The protein below binds the small molecule below.
Small molecule (SMILES): O=C(Nc1cccc(-c2ccccc2)c1)Nc1ccc(O)c(C(=O)O)c1

Binding-site contacts:
Ligand atom NAO contacts residue PLP1 of chain 1.E at 3.6 Å.
Ligand atom CAC contacts residue ALA271 of chain 1.A at 3.8 Å (hydrophobic).
Ligand atom OAX contacts residue GLY83 of chain 1.A at 3.9 Å.
Ligand atom CAW contacts residue LYS54 of chain 1.A at 3.8 Å.
Ligand atom CAN contacts residue PLP1 of chain 1.E at 3.5 Å.
Ligand atom CAH contacts residue SER268 of chain 1.A at 3.6 Å.
Ligand atom OAY contacts residue ASN84 of chain 1.A at 2.9 Å (h-bond).
Ligand atom OAY contacts residue GLY83 of chain 1.A at 3.7 Å.
Ligand atom OAX contacts residue ASN84 of chain 1.A at 3.3 Å (h-bond).
Ligand atom CAL contacts residue ALA271 of chain 1.A at 3.9 Å (hydrophobic).
Ligand atom OAZ contacts residue THR85 of chain 1.A at 3.5 Å (h-bond).
Ligand atom CAU contacts residue LYS54 of chain 1.A at 3.9 Å.
Ligand atom CAS contacts residue PLP1 of chain 1.E at 3.9 Å.
Ligand atom CAR contacts residue LYS54 of chain 1.A at 3.7 Å.
Ligand atom CAL contacts residue GLU212 of chain 1.A at 3.8 Å.
Ligand atom CAT contacts residue LYS54 of chain 1.A at 3.5 Å.
Ligand atom CAL contacts residue PRO213 of chain 1.A at 3.8 Å (hydrophobic).
Ligand atom OAP contacts residue GLY187 of chain 1.A at 3.5 Å.
Ligand atom CAK contacts residue ALA211 of chain 1.A at 3.4 Å (hydrophobic).
Ligand atom CAE contacts residue VAL245 of chain 1.A at 3.3 Å (hydrophobic).
Ligand atom OAZ contacts residue LYS54 of chain 1.A at 3.7 Å.
Ligand atom CAD contacts residue ALA271 of chain 1.A at 3.6 Å (hydrophobic).
Ligand atom CAV contacts residue PLP1 of chain 1.E at 3.7 Å.
Ligand atom CAR contacts residue PLP1 of chain 1.E at 3.6 Å.
Ligand atom CAU contacts residue TYR155 of chain 1.A at 3.6 Å (hydrophobic).
Ligand atom CAW contacts residue ASN84 of chain 1.A at 3.5 Å.
Ligand atom CAD contacts residue PRO213 of chain 1.A at 3.6 Å (hydrophobic).
Ligand atom CAQ contacts residue PLP1 of chain 1.E at 3.4 Å.
Ligand atom CAA contacts residue ILE267 of chain 1.A at 3.6 Å (hydrophobic).
Ligand atom CAK contacts residue GLY185 of chain 1.A at 3.7 Å.
Ligand atom NAM contacts residue PLP1 of chain 1.E at 3.6 Å.
Ligand atom OAX contacts residue THR85 of chain 1.A at 3.1 Å (h-bond).
Ligand atom CAF contacts residue ALA250 of chain 1.A at 3.5 Å (hydrophobic).
Ligand atom CAI contacts residue SER268 of chain 1.A at 3.6 Å.
Ligand atom OAZ contacts residue GLN154 of chain 1.A at 3.4 Å (h-bond).
Ligand atom CAU contacts residue PLP1 of chain 1.E at 3.7 Å.
Ligand atom CAT contacts residue PLP1 of chain 1.E at 3.8 Å.
Ligand atom OAP contacts residue PLP1 of chain 1.E at 3.6 Å.
Ligand atom CAS contacts residue LYS54 of chain 1.A at 3.4 Å.
Ligand atom NAM contacts residue SER268 of chain 1.A at 3.8 Å.

Sequence of chain 1.A:
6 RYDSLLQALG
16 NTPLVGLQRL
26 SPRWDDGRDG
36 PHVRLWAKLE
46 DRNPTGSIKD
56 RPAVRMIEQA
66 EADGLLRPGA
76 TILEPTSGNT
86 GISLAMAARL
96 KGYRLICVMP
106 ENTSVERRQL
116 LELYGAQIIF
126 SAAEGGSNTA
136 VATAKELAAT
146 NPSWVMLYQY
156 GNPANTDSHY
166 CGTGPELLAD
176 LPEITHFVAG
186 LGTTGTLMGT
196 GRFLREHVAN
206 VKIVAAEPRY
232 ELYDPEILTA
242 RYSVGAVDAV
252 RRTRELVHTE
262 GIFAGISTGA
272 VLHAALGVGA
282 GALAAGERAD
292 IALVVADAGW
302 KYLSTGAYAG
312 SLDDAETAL